Sequence of chain 1.A:
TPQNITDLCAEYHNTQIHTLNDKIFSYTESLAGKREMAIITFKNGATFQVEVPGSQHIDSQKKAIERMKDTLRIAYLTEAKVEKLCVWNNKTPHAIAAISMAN

This protein binds this small molecule.
Small molecule (SMILES): OC[C@H]1O[C@@H](O)[C@H](O)[C@@H](O)[C@H]1O

Binding-site contacts:
Ligand atom C6 contacts residue TRP88 of chain 1.A at 3.6 Å (hydrophobic).
Ligand atom C5 contacts residue TRP88 of chain 1.A at 3.6 Å (hydrophobic).
Ligand atom O6 contacts residue GLN56 of chain 1.A at 3.1 Å (h-bond).
Ligand atom C3 contacts residue LYS91 of chain 1.A at 3.6 Å.
Ligand atom O6 contacts residue TRP88 of chain 1.A at 3.9 Å.
Ligand atom C6 contacts residue GLN61 of chain 1.A at 4.2 Å.
Ligand atom O2 contacts residue ASN90 of chain 1.A at 3.3 Å (h-bond).
Ligand atom O6 contacts residue GLN61 of chain 1.A at 3.2 Å (h-bond).
Ligand atom C2 contacts residue LYS91 of chain 1.A at 3.9 Å.
Ligand atom O3 contacts residue ASN90 of chain 1.A at 2.8 Å (h-bond).
Ligand atom O1 contacts residue GLN56 of chain 1.A at 4.3 Å.
Ligand atom C2 contacts residue ASN90 of chain 1.A at 4.4 Å.
Ligand atom C4 contacts residue TRP88 of chain 1.A at 3.5 Å (hydrophobic).
Ligand atom C6 contacts residue HIS57 of chain 1.A at 3.5 Å.
Ligand atom C4 contacts residue GLU51 of chain 1.A at 3.3 Å.
Ligand atom C3 contacts residue ASN90 of chain 1.A at 4.0 Å.
Ligand atom C3 contacts residue GLU51 of chain 1.A at 4.5 Å.
Ligand atom C6 contacts residue GLN56 of chain 1.A at 3.7 Å.
Ligand atom C1 contacts residue TRP88 of chain 1.A at 4.5 Å (hydrophobic).
Ligand atom O4 contacts residue GLN56 of chain 1.A at 3.3 Å.
Ligand atom O3 contacts residue GLU51 of chain 1.A at 4.5 Å.
Ligand atom C5 contacts residue GLN56 of chain 1.A at 4.2 Å.
Ligand atom O4 contacts residue GLU51 of chain 1.A at 2.6 Å (salt-bridge).
Ligand atom C1 contacts residue GLN56 of chain 1.A at 4.4 Å.
Ligand atom C3 contacts residue TRP88 of chain 1.A at 3.4 Å (hydrophobic).
Ligand atom C6 contacts residue GLU51 of chain 1.A at 3.9 Å.
Ligand atom C4 contacts residue LYS91 of chain 1.A at 3.7 Å.
Ligand atom C4 contacts residue GLN56 of chain 1.A at 4.3 Å.
Ligand atom C5 contacts residue GLU51 of chain 1.A at 4.2 Å.
Ligand atom O3 contacts residue TRP88 of chain 1.A at 3.6 Å.
Ligand atom O5 contacts residue GLN56 of chain 1.A at 3.5 Å (h-bond).
Ligand atom O3 contacts residue LYS91 of chain 1.A at 2.7 Å (salt-bridge).
Ligand atom O6 contacts residue HIS57 of chain 1.A at 3.4 Å.
Ligand atom O4 contacts residue LYS91 of chain 1.A at 2.8 Å (salt-bridge).